A small-molecule ligand and the protein it binds are described below.
Small molecule (SMILES): N#C[Fe](C#N)(C#N)(C#N)(C#N)C#N

Sequence of chain 1.F:
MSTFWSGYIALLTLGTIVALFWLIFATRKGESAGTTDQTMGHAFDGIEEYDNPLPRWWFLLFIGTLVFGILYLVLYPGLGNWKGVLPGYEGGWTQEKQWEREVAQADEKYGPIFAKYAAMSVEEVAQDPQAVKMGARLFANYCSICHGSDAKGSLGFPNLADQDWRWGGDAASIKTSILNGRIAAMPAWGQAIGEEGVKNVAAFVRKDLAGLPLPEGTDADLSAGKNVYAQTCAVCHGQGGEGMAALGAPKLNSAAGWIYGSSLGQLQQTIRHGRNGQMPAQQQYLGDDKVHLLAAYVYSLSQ

Binding-site contacts:
Ligand atom N23 contacts residue ARG275 of chain 1.F at 3.0 Å (salt-bridge).
Ligand atom N22 contacts residue SER263 of chain 1.F at 4.1 Å.
Ligand atom FE2 contacts residue GLN266 of chain 1.F at 4.0 Å.
Ligand atom N22 contacts residue GLN266 of chain 1.F at 3.0 Å (h-bond).
Ligand atom N24 contacts residue GLN269 of chain 1.F at 3.1 Å.
Ligand atom N23 contacts residue GLN269 of chain 1.F at 4.3 Å.
Ligand atom C22 contacts residue GLY265 of chain 1.F at 4.1 Å.
Ligand atom C23 contacts residue GLN266 of chain 1.F at 3.4 Å.
Ligand atom C22 contacts residue GLN266 of chain 1.F at 3.2 Å.
Ligand atom C23 contacts residue ARG275 of chain 1.F at 4.1 Å.
Ligand atom N11 contacts residue GLN266 of chain 1.F at 2.9 Å (h-bond).
Ligand atom C24 contacts residue GLN269 of chain 1.F at 3.9 Å.
Ligand atom N23 contacts residue GLN266 of chain 1.F at 3.5 Å.
Ligand atom N23 contacts residue TYR260 of chain 1.F at 3.6 Å.
Ligand atom N22 contacts residue GLY265 of chain 1.F at 3.2 Å.
Ligand atom C11 contacts residue GLN266 of chain 1.F at 3.4 Å.